The protein below binds the small molecule below.
Small molecule (SMILES): CC(=O)N[C@@H]1[C@@H](O)[C@H](O)[C@@H](CO)O[C@H]1O

Sequence of chain 55.A:
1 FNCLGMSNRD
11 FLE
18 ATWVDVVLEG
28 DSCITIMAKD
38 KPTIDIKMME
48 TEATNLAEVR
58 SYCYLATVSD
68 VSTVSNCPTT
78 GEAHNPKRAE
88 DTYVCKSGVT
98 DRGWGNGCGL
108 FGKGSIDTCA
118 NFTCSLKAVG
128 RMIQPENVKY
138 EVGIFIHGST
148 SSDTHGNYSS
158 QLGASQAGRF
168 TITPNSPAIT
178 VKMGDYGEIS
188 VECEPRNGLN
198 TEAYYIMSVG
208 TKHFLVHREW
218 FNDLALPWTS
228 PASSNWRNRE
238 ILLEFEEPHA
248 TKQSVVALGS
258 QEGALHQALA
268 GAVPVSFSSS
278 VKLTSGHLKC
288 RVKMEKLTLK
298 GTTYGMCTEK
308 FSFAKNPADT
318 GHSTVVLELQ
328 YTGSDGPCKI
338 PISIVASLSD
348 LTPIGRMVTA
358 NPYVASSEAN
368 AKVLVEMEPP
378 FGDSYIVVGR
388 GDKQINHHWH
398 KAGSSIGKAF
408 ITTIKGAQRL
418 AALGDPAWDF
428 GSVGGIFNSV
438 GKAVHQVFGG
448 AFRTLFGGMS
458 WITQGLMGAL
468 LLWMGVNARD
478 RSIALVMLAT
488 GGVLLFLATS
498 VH

Binding-site contacts:
Ligand atom C5 contacts residue THR120 of chain 55.A at 4.0 Å.
Ligand atom C7 contacts residue TYR90 of chain 55.A at 4.2 Å (hydrophobic).
Ligand atom O5 contacts residue ASN118 of chain 55.A at 2.4 Å (h-bond).
Ligand atom N2 contacts residue TYR90 of chain 55.A at 4.2 Å.
Ligand atom O7 contacts residue ASN118 of chain 55.A at 4.3 Å.
Ligand atom O6 contacts residue THR120 of chain 55.A at 3.1 Å (h-bond).
Ligand atom O5 contacts residue THR89 of chain 55.A at 4.5 Å.
Ligand atom O5 contacts residue THR120 of chain 55.A at 3.2 Å (h-bond).
Ligand atom C4 contacts residue ASN118 of chain 55.A at 4.2 Å.
Ligand atom C7 contacts residue ASP67 of chain 55.A at 3.3 Å.
Ligand atom O5 contacts residue PHE119 of chain 55.A at 4.1 Å.
Ligand atom O6 contacts residue THR89 of chain 55.A at 4.0 Å.
Ligand atom C6 contacts residue THR120 of chain 55.A at 3.4 Å.
Ligand atom C2 contacts residue ASN118 of chain 55.A at 2.4 Å.
Ligand atom N2 contacts residue ASN118 of chain 55.A at 2.9 Å (h-bond).
Ligand atom O7 contacts residue ASP67 of chain 55.A at 2.8 Å (salt-bridge).
Ligand atom C7 contacts residue ASN118 of chain 55.A at 3.4 Å.
Ligand atom O6 contacts residue PHE119 of chain 55.A at 3.0 Å (h-bond).
Ligand atom C6 contacts residue PHE119 of chain 55.A at 4.2 Å (hydrophobic).
Ligand atom C1 contacts residue THR120 of chain 55.A at 4.4 Å.
Ligand atom C5 contacts residue ASN118 of chain 55.A at 3.6 Å.
Ligand atom C3 contacts residue ASN118 of chain 55.A at 3.8 Å.
Ligand atom N2 contacts residue ASP67 of chain 55.A at 4.5 Å.
Ligand atom O7 contacts residue TYR90 of chain 55.A at 3.8 Å.
Ligand atom C8 contacts residue ASN118 of chain 55.A at 3.6 Å.
Ligand atom C5 contacts residue THR89 of chain 55.A at 4.5 Å.
Ligand atom C8 contacts residue SER66 of chain 55.A at 3.3 Å.
Ligand atom C8 contacts residue ASP67 of chain 55.A at 3.3 Å.
Ligand atom C1 contacts residue ASN118 of chain 55.A at 1.4 Å.
Ligand atom C1 contacts residue THR89 of chain 55.A at 4.2 Å.